Sequence of chain 1.WA:
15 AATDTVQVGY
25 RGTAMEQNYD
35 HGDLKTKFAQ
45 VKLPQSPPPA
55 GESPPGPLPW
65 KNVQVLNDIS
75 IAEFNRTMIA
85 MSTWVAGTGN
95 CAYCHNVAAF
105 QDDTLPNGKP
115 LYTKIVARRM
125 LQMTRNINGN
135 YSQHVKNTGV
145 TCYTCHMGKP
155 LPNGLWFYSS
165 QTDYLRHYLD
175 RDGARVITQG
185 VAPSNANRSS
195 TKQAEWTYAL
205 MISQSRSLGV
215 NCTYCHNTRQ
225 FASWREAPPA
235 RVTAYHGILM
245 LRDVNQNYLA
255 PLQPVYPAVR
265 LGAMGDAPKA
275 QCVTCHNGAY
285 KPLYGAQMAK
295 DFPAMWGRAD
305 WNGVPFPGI

This small molecule binds to this protein.
Small molecule (SMILES): C[C@@H]1O[C@@H](O[C@H]2[C@H](O)[C@H](O)CO[C@@H]2CO)[C@H](O)[C@H](O)[C@H]1O

Binding-site contacts:
Ligand atom O3 contacts residue ASP106 of chain 1.WA at 2.6 Å (salt-bridge).
Ligand atom C5 contacts residue ASP106 of chain 1.WA at 4.3 Å.
Ligand atom C6 contacts residue THR108 of chain 1.WA at 4.2 Å.
Ligand atom O3 contacts residue THR108 of chain 1.WA at 3.9 Å.
Ligand atom O5 contacts residue V751 of chain 1.AK at 3.1 Å (h-bond).
Ligand atom C4 contacts residue ASP106 of chain 1.WA at 4.5 Å.
Ligand atom O5 contacts residue LEU109 of chain 1.WA at 4.4 Å.
Ligand atom C2 contacts residue LEU109 of chain 1.WA at 3.4 Å (hydrophobic).
Ligand atom C4 contacts residue V751 of chain 1.AK at 4.0 Å.
Ligand atom C2 contacts residue V751 of chain 1.AK at 2.5 Å.
Ligand atom C4 contacts residue THR108 of chain 1.WA at 3.3 Å.
Ligand atom C3 contacts residue V751 of chain 1.AK at 3.7 Å.
Ligand atom C1 contacts residue LEU109 of chain 1.WA at 3.2 Å (hydrophobic).
Ligand atom C3 contacts residue THR108 of chain 1.WA at 2.6 Å.
Ligand atom O3 contacts residue V751 of chain 1.AK at 4.1 Å.
Ligand atom C6 contacts residue GLN105 of chain 1.WA at 4.3 Å.
Ligand atom C5 contacts residue V751 of chain 1.AK at 3.8 Å.
Ligand atom O4 contacts residue ASP106 of chain 1.WA at 4.3 Å.
Ligand atom C1 contacts residue THR108 of chain 1.WA at 1.4 Å.
Ligand atom C1 contacts residue V751 of chain 1.AK at 3.0 Å.
Ligand atom C6 contacts residue V751 of chain 1.AK at 3.3 Å.
Ligand atom O4 contacts residue THR108 of chain 1.WA at 4.1 Å.
Ligand atom O6 contacts residue V751 of chain 1.AK at 4.5 Å.
Ligand atom C5 contacts residue THR108 of chain 1.WA at 2.8 Å.
Ligand atom C2 contacts residue ASP106 of chain 1.WA at 4.2 Å.
Ligand atom O5 contacts residue GLY112 of chain 1.WA at 3.8 Å.
Ligand atom C6 contacts residue ASP106 of chain 1.WA at 4.4 Å.
Ligand atom C2 contacts residue THR108 of chain 1.WA at 2.2 Å.
Ligand atom O2 contacts residue THR108 of chain 1.WA at 3.6 Å (h-bond).
Ligand atom O2 contacts residue V751 of chain 1.AK at 1.4 Å.
Ligand atom C1 contacts residue GLY112 of chain 1.WA at 3.6 Å.
Ligand atom O2 contacts residue LEU109 of chain 1.WA at 3.8 Å.
Ligand atom O5 contacts residue ASP106 of chain 1.WA at 4.0 Å.
Ligand atom C3 contacts residue ASP106 of chain 1.WA at 3.4 Å.
Ligand atom O5 contacts residue THR108 of chain 1.WA at 2.3 Å (h-bond).